Sequence of chain 21.F:
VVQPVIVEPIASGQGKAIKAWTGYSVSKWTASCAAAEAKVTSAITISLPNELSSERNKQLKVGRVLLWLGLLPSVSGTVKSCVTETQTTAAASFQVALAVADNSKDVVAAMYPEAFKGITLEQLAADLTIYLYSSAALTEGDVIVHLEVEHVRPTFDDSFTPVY

Binding-site contacts:
Ligand atom O4' contacts residue LYS143 of chain 21.F at 4.4 Å.
Ligand atom N6 contacts residue TRP47 of chain 21.F at 4.2 Å.
Ligand atom C5' contacts residue ARG90 of chain 21.F at 4.3 Å.
Ligand atom C2 contacts residue TRP47 of chain 21.F at 3.4 Å (hydrophobic).
Ligand atom O4' contacts residue LYS143 of chain 21.F at 4.2 Å.
Ligand atom C1' contacts residue GLU140 of chain 21.F at 2.7 Å.
Ligand atom C8 contacts residue LYS143 of chain 21.F at 2.7 Å.
Ligand atom C4 contacts residue TRP47 of chain 21.F at 3.3 Å (hydrophobic).
Ligand atom N9 contacts residue TRP47 of chain 21.F at 3.3 Å.
Ligand atom N1 contacts residue TRP47 of chain 21.F at 3.7 Å.
Ligand atom C1' contacts residue LYS143 of chain 21.F at 3.1 Å.
Ligand atom O2' contacts residue GLU140 of chain 21.F at 2.3 Å (salt-bridge).
Ligand atom C5 contacts residue TRP47 of chain 21.F at 3.8 Å (hydrophobic).
Ligand atom N9 contacts residue LYS143 of chain 21.F at 3.2 Å (salt-bridge).
Ligand atom O4' contacts residue TRP47 of chain 21.F at 3.4 Å.
Ligand atom C6 contacts residue TRP47 of chain 21.F at 3.7 Å (hydrophobic).
Ligand atom C2' contacts residue GLU140 of chain 21.F at 3.0 Å.
Ligand atom N7 contacts residue LYS143 of chain 21.F at 3.8 Å.
Ligand atom O3' contacts residue GLU140 of chain 21.F at 4.4 Å.
Ligand atom C1' contacts residue TRP47 of chain 21.F at 3.7 Å (hydrophobic).
Ligand atom C8 contacts residue TRP47 of chain 21.F at 3.6 Å (hydrophobic).
Ligand atom C2' contacts residue LYS143 of chain 21.F at 3.7 Å.
Ligand atom O2' contacts residue LYS143 of chain 21.F at 3.8 Å.
Ligand atom N9 contacts residue GLU140 of chain 21.F at 4.1 Å.
Ligand atom C3' contacts residue GLU140 of chain 21.F at 3.8 Å.
Ligand atom C4' contacts residue GLU140 of chain 21.F at 3.4 Å.
Ligand atom N7 contacts residue TRP47 of chain 21.F at 3.6 Å.
Ligand atom N3 contacts residue TRP47 of chain 21.F at 3.4 Å.
Ligand atom O4' contacts residue GLU140 of chain 21.F at 3.0 Å (salt-bridge).

This protein binds this small molecule.
Small molecule (SMILES): Nc1ncnc2c1ncn2[C@@H]1O[C@H]([C@@H]2O[C@@H]3[C@H](O[P](=O)(O)O2)[C@@H](CO[P](=O)(O)O[C@H]2[C@@H](O)[C@H](n4cnc5c(N)ncnc54)O[C@@H]2COP(=O)=O)O[C@H]3n2ccc(=O)[nH]c2=O)[C@@H](O[P](=O)(O)OC[C@H]2O[C@@H](n3ccc(=O)[nH]c3=O)[C@H](O)[C@@H]2O)[C@H]1O